Binding-site contacts:
Ligand atom C5 contacts residue ASN2642 of chain 1.A at 3.7 Å.
Ligand atom C7 contacts residue ASN2642 of chain 1.A at 3.1 Å.
Ligand atom C8 contacts residue ASN2642 of chain 1.A at 3.1 Å.
Ligand atom C3 contacts residue ASN2642 of chain 1.A at 3.8 Å.
Ligand atom C4 contacts residue ASN2642 of chain 1.A at 4.2 Å.
Ligand atom C2 contacts residue ASN2642 of chain 1.A at 2.5 Å.
Ligand atom O7 contacts residue ASN2642 of chain 1.A at 3.0 Å (h-bond).
Ligand atom C1 contacts residue ASN2642 of chain 1.A at 1.4 Å.
Ligand atom O5 contacts residue ASN2642 of chain 1.A at 2.4 Å (h-bond).
Ligand atom N2 contacts residue ASN2642 of chain 1.A at 2.9 Å (h-bond).
Ligand atom C8 contacts residue ASP2643 of chain 1.A at 4.3 Å.

Sequence of chain 1.A:
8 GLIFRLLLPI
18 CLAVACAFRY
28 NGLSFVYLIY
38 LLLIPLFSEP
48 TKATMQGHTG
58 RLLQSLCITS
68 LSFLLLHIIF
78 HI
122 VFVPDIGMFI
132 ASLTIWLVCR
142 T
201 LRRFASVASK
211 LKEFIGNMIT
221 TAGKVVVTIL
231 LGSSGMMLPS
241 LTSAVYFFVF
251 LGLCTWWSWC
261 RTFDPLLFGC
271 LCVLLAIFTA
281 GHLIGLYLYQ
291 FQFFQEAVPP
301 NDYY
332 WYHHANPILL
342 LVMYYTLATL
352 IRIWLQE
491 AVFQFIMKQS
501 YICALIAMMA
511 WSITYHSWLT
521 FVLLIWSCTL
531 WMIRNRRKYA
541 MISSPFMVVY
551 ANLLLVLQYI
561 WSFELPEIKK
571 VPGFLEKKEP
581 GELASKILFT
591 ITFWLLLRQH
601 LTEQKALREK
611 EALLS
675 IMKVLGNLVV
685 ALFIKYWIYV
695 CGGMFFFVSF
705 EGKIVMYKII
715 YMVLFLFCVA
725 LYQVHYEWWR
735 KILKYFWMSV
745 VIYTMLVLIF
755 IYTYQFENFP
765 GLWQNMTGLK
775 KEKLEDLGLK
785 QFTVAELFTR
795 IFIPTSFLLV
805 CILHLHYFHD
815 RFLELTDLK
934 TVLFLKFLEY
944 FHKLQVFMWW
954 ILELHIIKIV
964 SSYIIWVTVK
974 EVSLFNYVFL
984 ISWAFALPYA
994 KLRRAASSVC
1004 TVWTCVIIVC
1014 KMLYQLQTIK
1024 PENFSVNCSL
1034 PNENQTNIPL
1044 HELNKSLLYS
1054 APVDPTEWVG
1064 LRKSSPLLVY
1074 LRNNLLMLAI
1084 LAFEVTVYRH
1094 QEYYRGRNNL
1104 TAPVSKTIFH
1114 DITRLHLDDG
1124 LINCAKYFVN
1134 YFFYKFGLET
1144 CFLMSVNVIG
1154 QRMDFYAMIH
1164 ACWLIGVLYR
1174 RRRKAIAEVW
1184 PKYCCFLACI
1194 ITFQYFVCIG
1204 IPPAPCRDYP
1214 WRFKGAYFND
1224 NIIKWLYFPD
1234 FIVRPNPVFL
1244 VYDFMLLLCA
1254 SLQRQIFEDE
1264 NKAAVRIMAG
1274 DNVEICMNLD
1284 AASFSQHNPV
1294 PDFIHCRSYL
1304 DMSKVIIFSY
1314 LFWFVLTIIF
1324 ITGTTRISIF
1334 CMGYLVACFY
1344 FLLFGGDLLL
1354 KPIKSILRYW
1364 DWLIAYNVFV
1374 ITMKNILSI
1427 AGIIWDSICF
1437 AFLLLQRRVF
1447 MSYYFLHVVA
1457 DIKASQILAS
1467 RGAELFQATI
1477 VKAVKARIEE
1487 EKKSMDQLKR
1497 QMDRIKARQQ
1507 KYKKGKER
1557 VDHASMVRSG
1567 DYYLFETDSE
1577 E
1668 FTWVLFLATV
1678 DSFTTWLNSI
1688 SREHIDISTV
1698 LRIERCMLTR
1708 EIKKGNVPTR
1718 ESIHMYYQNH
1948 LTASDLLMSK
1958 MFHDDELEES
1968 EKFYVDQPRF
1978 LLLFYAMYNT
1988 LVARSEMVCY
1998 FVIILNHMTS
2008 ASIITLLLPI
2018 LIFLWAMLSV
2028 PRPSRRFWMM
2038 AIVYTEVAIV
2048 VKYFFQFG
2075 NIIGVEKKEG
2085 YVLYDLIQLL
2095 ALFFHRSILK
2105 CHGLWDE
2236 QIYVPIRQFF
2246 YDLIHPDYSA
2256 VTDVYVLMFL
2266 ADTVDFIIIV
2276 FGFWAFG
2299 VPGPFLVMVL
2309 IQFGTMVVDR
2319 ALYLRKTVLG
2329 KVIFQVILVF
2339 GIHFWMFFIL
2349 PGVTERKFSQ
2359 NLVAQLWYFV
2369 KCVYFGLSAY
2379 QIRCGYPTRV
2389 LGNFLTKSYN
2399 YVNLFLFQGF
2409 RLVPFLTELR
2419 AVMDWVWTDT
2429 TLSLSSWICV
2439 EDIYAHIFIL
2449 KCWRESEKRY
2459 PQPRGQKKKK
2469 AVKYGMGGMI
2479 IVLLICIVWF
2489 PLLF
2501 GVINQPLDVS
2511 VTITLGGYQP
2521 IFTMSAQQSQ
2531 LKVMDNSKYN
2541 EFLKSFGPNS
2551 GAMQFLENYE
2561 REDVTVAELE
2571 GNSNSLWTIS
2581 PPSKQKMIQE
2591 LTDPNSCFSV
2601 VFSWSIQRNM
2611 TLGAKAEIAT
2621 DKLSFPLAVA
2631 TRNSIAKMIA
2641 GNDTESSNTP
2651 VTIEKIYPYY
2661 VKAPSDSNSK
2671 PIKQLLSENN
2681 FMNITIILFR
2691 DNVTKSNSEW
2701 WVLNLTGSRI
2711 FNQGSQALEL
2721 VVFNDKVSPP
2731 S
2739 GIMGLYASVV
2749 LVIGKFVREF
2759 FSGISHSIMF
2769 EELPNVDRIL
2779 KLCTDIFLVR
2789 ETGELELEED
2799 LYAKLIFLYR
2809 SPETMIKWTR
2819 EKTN

This small molecule binds to this protein.
Small molecule (SMILES): CC(=O)N[C@@H]1[C@@H](O)[C@H](O)[C@@H](CO)O[C@H]1O